Binding-site contacts:
Ligand atom C6 contacts residue LEU43 of chain 1.A at 4.1 Å (hydrophobic).
Ligand atom N1 contacts residue ALA123 of chain 1.A at 2.9 Å (h-bond).
Ligand atom C2 contacts residue LEU43 of chain 1.A at 3.6 Å (hydrophobic).
Ligand atom O3A contacts residue GLU45 of chain 1.A at 3.6 Å.
Ligand atom C6 contacts residue ALA123 of chain 1.A at 3.9 Å (hydrophobic).
Ligand atom N6 contacts residue GLU121 of chain 1.A at 3.1 Å (salt-bridge).
Ligand atom O2' contacts residue GLY126 of chain 1.A at 4.2 Å.
Ligand atom C5 contacts residue LEU189 of chain 1.A at 3.7 Å (hydrophobic).
Ligand atom N6 contacts residue ALA71 of chain 1.A at 3.5 Å.
Ligand atom C6 contacts residue LEU189 of chain 1.A at 3.6 Å (hydrophobic).
Ligand atom C2 contacts residue ALA123 of chain 1.A at 3.1 Å (hydrophobic).
Ligand atom C5' contacts residue GLY44 of chain 1.A at 4.2 Å.
Ligand atom N1 contacts residue LEU43 of chain 1.A at 3.9 Å.
Ligand atom C2' contacts residue ASN127 of chain 1.A at 4.2 Å.
Ligand atom N6 contacts residue VAL120 of chain 1.A at 4.0 Å.
Ligand atom C2 contacts residue TYR122 of chain 1.A at 3.7 Å (hydrophobic).
Ligand atom C6 contacts residue ALA71 of chain 1.A at 4.0 Å (hydrophobic).
Ligand atom O3' contacts residue ASN127 of chain 1.A at 3.4 Å (h-bond).
Ligand atom N6 contacts residue ALA123 of chain 1.A at 4.0 Å.
Ligand atom C1' contacts residue LEU43 of chain 1.A at 3.5 Å (hydrophobic).
Ligand atom N7 contacts residue VAL51 of chain 1.A at 3.9 Å.
Ligand atom N6 contacts residue LEU189 of chain 1.A at 3.5 Å.
Ligand atom N6 contacts residue TYR122 of chain 1.A at 4.1 Å.
Ligand atom C3' contacts residue LEU43 of chain 1.A at 4.2 Å (hydrophobic).
Ligand atom N1 contacts residue TYR122 of chain 1.A at 3.6 Å.
Ligand atom O2' contacts residue ASN127 of chain 1.A at 3.5 Å (h-bond).
Ligand atom C4' contacts residue GLY44 of chain 1.A at 3.8 Å.
Ligand atom C4 contacts residue LEU43 of chain 1.A at 3.8 Å (hydrophobic).
Ligand atom C5 contacts residue LEU43 of chain 1.A at 4.1 Å (hydrophobic).
Ligand atom N9 contacts residue LEU43 of chain 1.A at 4.1 Å.
Ligand atom O4' contacts residue LEU43 of chain 1.A at 2.8 Å (h-bond).
Ligand atom C8 contacts residue VAL51 of chain 1.A at 4.1 Å (hydrophobic).
Ligand atom O3A contacts residue GLY44 of chain 1.A at 3.8 Å.
Ligand atom C4 contacts residue LEU189 of chain 1.A at 4.2 Å (hydrophobic).
Ligand atom C4' contacts residue LEU43 of chain 1.A at 3.4 Å (hydrophobic).
Ligand atom N7 contacts residue LEU189 of chain 1.A at 3.8 Å.
Ligand atom C3' contacts residue ASN127 of chain 1.A at 4.1 Å.
Ligand atom N3 contacts residue LEU43 of chain 1.A at 3.5 Å.
Ligand atom N3 contacts residue ALA123 of chain 1.A at 4.1 Å.
Ligand atom O4' contacts residue GLY44 of chain 1.A at 3.7 Å.

A small-molecule ligand and the protein it binds are described below.
Small molecule (SMILES): Nc1ncnc2c1ncn2[C@@H]1O[C@H](CO[P](=O)(O)O[P](=O)(O)CP(=O)(O)O)[C@@H](O)[C@H]1O

Sequence of chain 1.A:
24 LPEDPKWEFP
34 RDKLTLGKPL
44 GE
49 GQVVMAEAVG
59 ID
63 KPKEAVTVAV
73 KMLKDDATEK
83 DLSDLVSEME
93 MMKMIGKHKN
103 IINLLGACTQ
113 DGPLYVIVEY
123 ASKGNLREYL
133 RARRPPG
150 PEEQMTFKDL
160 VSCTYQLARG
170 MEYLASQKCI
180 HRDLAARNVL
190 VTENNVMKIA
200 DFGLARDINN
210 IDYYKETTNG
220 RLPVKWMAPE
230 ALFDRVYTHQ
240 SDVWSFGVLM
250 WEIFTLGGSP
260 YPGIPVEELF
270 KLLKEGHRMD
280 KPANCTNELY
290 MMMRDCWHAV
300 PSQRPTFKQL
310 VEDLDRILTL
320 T